Sequence of chain 1.D:
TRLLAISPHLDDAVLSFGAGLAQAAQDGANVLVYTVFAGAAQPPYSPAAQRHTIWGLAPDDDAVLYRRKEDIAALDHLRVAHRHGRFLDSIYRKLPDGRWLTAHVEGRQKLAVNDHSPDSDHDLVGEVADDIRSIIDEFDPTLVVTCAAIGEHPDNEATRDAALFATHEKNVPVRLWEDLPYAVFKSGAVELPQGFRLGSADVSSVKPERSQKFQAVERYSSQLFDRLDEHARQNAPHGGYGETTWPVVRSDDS

A small-molecule ligand and the protein it binds are described below.
Small molecule (SMILES): OC[C@H]1O[C@@H](O)[C@@H](O)[C@@H](O)[C@@H]1O

Binding-site contacts:
Ligand atom O6 contacts residue GLN117 of chain 1.D at 4.3 Å.
Ligand atom C3 contacts residue 3FG7 of chain 1.H at 3.5 Å.
Ligand atom O5 contacts residue 3FG7 of chain 1.H at 2.4 Å (h-bond).
Ligand atom C5 contacts residue 3FG3 of chain 1.H at 2.8 Å.
Ligand atom O4 contacts residue 3FG3 of chain 1.H at 4.3 Å.
Ligand atom O5 contacts residue 3FG3 of chain 1.H at 3.1 Å (h-bond).
Ligand atom C3 contacts residue 3FG3 of chain 1.H at 4.5 Å.
Ligand atom O6 contacts residue 3FG7 of chain 1.H at 4.5 Å.
Ligand atom O2 contacts residue 3FG7 of chain 1.H at 2.7 Å (h-bond).
Ligand atom C5 contacts residue 3FG7 of chain 1.H at 3.6 Å.
Ligand atom C4 contacts residue 3FG7 of chain 1.H at 4.2 Å.
Ligand atom C2 contacts residue 3FG7 of chain 1.H at 2.3 Å.
Ligand atom C4 contacts residue 3FG3 of chain 1.H at 4.1 Å.
Ligand atom C1 contacts residue GHP5 of chain 1.H at 3.7 Å.
Ligand atom O2 contacts residue GHP5 of chain 1.H at 4.5 Å.
Ligand atom O3 contacts residue LYS194 of chain 1.D at 3.9 Å.
Ligand atom O6 contacts residue 3FG3 of chain 1.H at 2.7 Å (h-bond).
Ligand atom C6 contacts residue 3FG3 of chain 1.H at 3.0 Å.
Ligand atom C1 contacts residue 3FG3 of chain 1.H at 3.7 Å.
Ligand atom C1 contacts residue 3FG7 of chain 1.H at 1.4 Å.
Ligand atom O5 contacts residue GHP5 of chain 1.H at 4.2 Å.